Sequence of chain 1.A:
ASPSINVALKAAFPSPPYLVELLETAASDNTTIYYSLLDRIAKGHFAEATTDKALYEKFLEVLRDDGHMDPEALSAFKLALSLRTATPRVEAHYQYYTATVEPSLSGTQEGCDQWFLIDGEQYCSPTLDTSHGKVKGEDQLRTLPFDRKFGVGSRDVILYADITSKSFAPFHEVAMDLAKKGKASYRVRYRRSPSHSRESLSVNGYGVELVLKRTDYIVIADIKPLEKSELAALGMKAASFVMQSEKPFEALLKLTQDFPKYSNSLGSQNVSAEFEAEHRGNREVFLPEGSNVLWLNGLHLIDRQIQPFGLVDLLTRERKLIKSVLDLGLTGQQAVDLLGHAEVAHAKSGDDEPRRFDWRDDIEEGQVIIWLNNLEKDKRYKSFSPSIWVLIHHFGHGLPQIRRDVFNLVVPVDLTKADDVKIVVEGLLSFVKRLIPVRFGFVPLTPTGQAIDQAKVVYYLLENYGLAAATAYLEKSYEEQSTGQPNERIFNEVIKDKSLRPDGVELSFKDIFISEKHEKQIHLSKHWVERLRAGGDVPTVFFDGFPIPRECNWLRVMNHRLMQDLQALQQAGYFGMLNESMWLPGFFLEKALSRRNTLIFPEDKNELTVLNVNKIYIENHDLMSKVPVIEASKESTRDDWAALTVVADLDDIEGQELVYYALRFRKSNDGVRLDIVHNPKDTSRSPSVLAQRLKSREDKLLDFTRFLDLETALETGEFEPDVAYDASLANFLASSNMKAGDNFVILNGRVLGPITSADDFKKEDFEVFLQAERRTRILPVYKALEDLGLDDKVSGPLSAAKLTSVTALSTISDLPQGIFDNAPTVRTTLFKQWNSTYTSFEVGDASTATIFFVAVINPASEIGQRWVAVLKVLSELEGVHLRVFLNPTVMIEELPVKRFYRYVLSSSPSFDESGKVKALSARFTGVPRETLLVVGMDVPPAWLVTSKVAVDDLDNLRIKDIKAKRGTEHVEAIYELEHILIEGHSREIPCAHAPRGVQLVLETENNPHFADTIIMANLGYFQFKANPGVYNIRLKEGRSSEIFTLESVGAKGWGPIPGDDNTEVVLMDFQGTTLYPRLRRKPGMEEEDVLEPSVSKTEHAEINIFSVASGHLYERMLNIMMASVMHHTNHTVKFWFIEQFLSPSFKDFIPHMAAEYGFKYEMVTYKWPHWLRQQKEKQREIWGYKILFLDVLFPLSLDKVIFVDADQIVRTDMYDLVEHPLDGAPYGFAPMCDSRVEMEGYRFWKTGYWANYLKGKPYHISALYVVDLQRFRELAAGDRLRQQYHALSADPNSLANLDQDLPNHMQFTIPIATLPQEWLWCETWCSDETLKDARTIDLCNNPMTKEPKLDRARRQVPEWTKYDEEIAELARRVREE

Binding-site contacts:
Ligand atom C8 contacts residue HIS1205 of chain 1.A at 4.4 Å.
Ligand atom C4 contacts residue ASN1207 of chain 1.A at 4.2 Å.
Ligand atom N2 contacts residue ASN1207 of chain 1.A at 2.8 Å (h-bond).
Ligand atom C8 contacts residue ASN1207 of chain 1.A at 4.2 Å.
Ligand atom C5 contacts residue ASN1207 of chain 1.A at 3.6 Å.
Ligand atom C7 contacts residue ASN1207 of chain 1.A at 2.9 Å.
Ligand atom O5 contacts residue ASN1207 of chain 1.A at 2.3 Å (h-bond).
Ligand atom C2 contacts residue ASN1207 of chain 1.A at 2.5 Å.
Ligand atom C3 contacts residue ASN1207 of chain 1.A at 3.8 Å.
Ligand atom C8 contacts residue HIS1204 of chain 1.A at 4.4 Å.
Ligand atom C1 contacts residue ASN1207 of chain 1.A at 1.4 Å.
Ligand atom O7 contacts residue ASN1207 of chain 1.A at 2.5 Å (h-bond).

This small molecule binds to this protein.
Small molecule (SMILES): CC(=O)N[C@@H]1[C@@H](O)[C@H](O)[C@@H](CO)O[C@H]1O